Sequence of chain 1.Q:
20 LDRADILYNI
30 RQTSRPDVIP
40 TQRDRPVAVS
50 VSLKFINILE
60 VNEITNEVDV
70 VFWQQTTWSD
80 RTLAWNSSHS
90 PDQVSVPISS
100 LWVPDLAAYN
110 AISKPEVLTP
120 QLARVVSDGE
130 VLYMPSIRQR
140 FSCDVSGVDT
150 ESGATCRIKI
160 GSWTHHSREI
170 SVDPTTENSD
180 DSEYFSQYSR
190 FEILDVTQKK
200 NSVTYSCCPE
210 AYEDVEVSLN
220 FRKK

A small-molecule ligand and the protein it binds are described below.
Small molecule (SMILES): CC(=O)N[C@@H]1[C@@H](O)[C@H](O)[C@@H](CO)O[C@H]1O

Binding-site contacts:
Ligand atom O5 contacts residue SER87 of chain 1.Q at 3.2 Å (h-bond).
Ligand atom C1 contacts residue SER87 of chain 1.Q at 4.0 Å.
Ligand atom C2 contacts residue ASN85 of chain 1.Q at 2.5 Å.
Ligand atom C5 contacts residue SER87 of chain 1.Q at 3.9 Å.
Ligand atom C3 contacts residue ASN85 of chain 1.Q at 3.8 Å.
Ligand atom O7 contacts residue ASN85 of chain 1.Q at 3.3 Å (h-bond).
Ligand atom C1 contacts residue ASN85 of chain 1.Q at 1.4 Å.
Ligand atom O5 contacts residue ASN85 of chain 1.Q at 2.4 Å (h-bond).
Ligand atom C6 contacts residue SER87 of chain 1.Q at 3.8 Å.
Ligand atom N2 contacts residue ASN85 of chain 1.Q at 3.0 Å (h-bond).
Ligand atom C7 contacts residue ASN85 of chain 1.Q at 3.5 Å.
Ligand atom C4 contacts residue ASN85 of chain 1.Q at 4.2 Å.
Ligand atom O6 contacts residue SER87 of chain 1.Q at 4.1 Å.
Ligand atom C5 contacts residue ASN85 of chain 1.Q at 3.7 Å.